Sequence of chain 1.C:
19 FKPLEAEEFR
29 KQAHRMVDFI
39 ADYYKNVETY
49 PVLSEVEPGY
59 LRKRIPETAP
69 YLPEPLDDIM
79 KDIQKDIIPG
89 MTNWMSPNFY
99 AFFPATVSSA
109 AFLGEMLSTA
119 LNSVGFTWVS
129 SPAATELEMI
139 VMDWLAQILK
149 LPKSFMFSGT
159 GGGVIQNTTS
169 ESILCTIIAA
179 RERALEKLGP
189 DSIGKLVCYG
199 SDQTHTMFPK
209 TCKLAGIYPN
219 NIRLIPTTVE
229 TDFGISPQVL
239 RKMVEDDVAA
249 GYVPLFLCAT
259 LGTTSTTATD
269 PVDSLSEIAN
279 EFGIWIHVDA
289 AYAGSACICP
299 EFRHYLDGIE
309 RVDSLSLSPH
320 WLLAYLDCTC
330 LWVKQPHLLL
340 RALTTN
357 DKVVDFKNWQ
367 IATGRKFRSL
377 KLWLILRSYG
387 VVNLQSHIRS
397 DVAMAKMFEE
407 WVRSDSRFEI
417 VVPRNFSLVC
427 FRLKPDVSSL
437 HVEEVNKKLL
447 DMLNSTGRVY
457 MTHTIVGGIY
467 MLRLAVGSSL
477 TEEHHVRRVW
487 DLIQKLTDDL

A small-molecule ligand and the protein it binds are described below.
Small molecule (SMILES): N[C@@H](Cc1c[nH]c2ccccc12)C(=O)O

Sequence of chain 1.D:
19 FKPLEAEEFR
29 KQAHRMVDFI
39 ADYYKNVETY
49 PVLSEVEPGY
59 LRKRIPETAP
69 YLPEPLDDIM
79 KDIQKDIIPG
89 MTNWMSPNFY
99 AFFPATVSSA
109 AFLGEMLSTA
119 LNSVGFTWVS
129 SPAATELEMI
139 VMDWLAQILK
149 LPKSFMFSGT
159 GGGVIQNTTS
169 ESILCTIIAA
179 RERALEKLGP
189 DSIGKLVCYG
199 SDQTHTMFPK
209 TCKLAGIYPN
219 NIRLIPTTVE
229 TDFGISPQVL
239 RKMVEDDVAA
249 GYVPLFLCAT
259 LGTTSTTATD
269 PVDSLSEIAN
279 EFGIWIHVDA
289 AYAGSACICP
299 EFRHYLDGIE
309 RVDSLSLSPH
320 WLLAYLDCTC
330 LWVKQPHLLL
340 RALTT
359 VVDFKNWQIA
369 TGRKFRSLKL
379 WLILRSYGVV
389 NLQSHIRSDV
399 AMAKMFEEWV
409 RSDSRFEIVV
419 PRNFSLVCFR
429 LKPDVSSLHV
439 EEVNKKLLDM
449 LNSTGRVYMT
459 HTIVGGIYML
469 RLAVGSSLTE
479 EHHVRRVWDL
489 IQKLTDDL

Binding-site contacts:
Ligand atom CA contacts residue PHE100 of chain 1.C at 4.0 Å (hydrophobic).
Ligand atom CG contacts residue PHE124 of chain 1.D at 4.2 Å (hydrophobic).
Ligand atom C contacts residue PHE100 of chain 1.C at 3.9 Å (hydrophobic).
Ligand atom CE2 contacts residue LLP319 of chain 1.C at 3.5 Å.
Ligand atom CH2 contacts residue VAL122 of chain 1.D at 3.9 Å (hydrophobic).
Ligand atom CZ3 contacts residue LLP319 of chain 1.C at 4.1 Å.
Ligand atom CB contacts residue PHE124 of chain 1.D at 3.8 Å (hydrophobic).
Ligand atom CD2 contacts residue LLP319 of chain 1.C at 3.7 Å.
Ligand atom N contacts residue THR262 of chain 1.C at 4.2 Å.
Ligand atom CH2 contacts residue PHE101 of chain 1.C at 4.3 Å (hydrophobic).
Ligand atom C contacts residue HIS203 of chain 1.C at 4.2 Å.
Ligand atom OXT contacts residue THR262 of chain 1.C at 3.6 Å.
Ligand atom CB contacts residue THR369 of chain 1.D at 3.8 Å.
Ligand atom OXT contacts residue PHE100 of chain 1.C at 4.0 Å.
Ligand atom NE1 contacts residue LLP319 of chain 1.C at 3.3 Å (h-bond).
Ligand atom CZ2 contacts residue HIS318 of chain 1.C at 3.6 Å.
Ligand atom CE2 contacts residue VAL122 of chain 1.D at 4.1 Å (hydrophobic).
Ligand atom CZ3 contacts residue PHE101 of chain 1.C at 3.2 Å (hydrophobic).
Ligand atom O contacts residue PHE100 of chain 1.C at 4.0 Å.
Ligand atom CZ3 contacts residue TRP92 of chain 1.C at 3.6 Å (hydrophobic).
Ligand atom N contacts residue LLP319 of chain 1.C at 3.4 Å.
Ligand atom CH2 contacts residue HIS318 of chain 1.C at 4.2 Å.
Ligand atom CZ2 contacts residue LLP319 of chain 1.C at 3.5 Å.
Ligand atom CD2 contacts residue VAL122 of chain 1.D at 4.2 Å (hydrophobic).
Ligand atom CG contacts residue THR369 of chain 1.D at 4.0 Å.
Ligand atom NE1 contacts residue GLY370 of chain 1.D at 3.9 Å.
Ligand atom CD1 contacts residue LLP319 of chain 1.C at 3.1 Å.
Ligand atom CE3 contacts residue LLP319 of chain 1.C at 4.1 Å.
Ligand atom O contacts residue HIS203 of chain 1.C at 3.4 Å (h-bond).
Ligand atom CE3 contacts residue PHE101 of chain 1.C at 3.8 Å (hydrophobic).
Ligand atom CD1 contacts residue GLY370 of chain 1.D at 3.8 Å.
Ligand atom CZ2 contacts residue VAL122 of chain 1.D at 4.2 Å (hydrophobic).
Ligand atom CE3 contacts residue TRP92 of chain 1.C at 3.9 Å (hydrophobic).
Ligand atom CH2 contacts residue LLP319 of chain 1.C at 3.8 Å.
Ligand atom CZ3 contacts residue VAL122 of chain 1.D at 4.1 Å (hydrophobic).
Ligand atom CD1 contacts residue THR369 of chain 1.D at 3.6 Å.
Ligand atom CB contacts residue LLP319 of chain 1.C at 4.2 Å.
Ligand atom CG contacts residue LLP319 of chain 1.C at 3.5 Å.
Ligand atom N contacts residue PHE101 of chain 1.C at 3.9 Å.
Ligand atom N contacts residue PHE100 of chain 1.C at 4.3 Å.